Binding-site contacts:
Ligand atom O6 contacts residue GLN31 of chain 1.A at 3.9 Å.
Ligand atom C7 contacts residue ASN39 of chain 1.A at 3.4 Å.
Ligand atom O5 contacts residue GLN31 of chain 1.A at 3.6 Å (h-bond).
Ligand atom O7 contacts residue ASN39 of chain 1.A at 3.2 Å (h-bond).
Ligand atom C5 contacts residue ASN39 of chain 1.A at 3.7 Å.
Ligand atom C1 contacts residue GLN31 of chain 1.A at 4.3 Å.
Ligand atom C3 contacts residue ASN39 of chain 1.A at 3.8 Å.
Ligand atom N2 contacts residue ASN39 of chain 1.A at 2.9 Å (h-bond).
Ligand atom O5 contacts residue ASN39 of chain 1.A at 2.4 Å (h-bond).
Ligand atom C6 contacts residue GLN31 of chain 1.A at 4.3 Å.
Ligand atom C2 contacts residue ASN39 of chain 1.A at 2.4 Å.
Ligand atom C4 contacts residue ASN39 of chain 1.A at 4.2 Å.
Ligand atom C1 contacts residue ASN39 of chain 1.A at 1.4 Å.

Sequence of chain 1.A:
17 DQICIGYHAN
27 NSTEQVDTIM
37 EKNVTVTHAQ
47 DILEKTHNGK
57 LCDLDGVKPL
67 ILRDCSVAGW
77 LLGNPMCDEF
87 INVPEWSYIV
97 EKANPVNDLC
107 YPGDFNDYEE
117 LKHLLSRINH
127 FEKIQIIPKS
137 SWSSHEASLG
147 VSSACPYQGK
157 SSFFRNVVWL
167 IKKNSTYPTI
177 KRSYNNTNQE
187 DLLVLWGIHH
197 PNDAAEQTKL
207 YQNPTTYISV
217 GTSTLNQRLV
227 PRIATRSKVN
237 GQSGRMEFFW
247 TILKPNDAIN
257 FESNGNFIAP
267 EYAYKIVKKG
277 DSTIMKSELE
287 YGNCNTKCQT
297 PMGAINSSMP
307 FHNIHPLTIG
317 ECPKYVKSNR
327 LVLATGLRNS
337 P

This protein binds this small molecule.
Small molecule (SMILES): CC(=O)N[C@@H]1[C@@H](O)[C@H](O)[C@@H](CO)O[C@H]1O